Binding-site contacts:
Ligand atom C6 contacts residue ARG427 of chain 1.B at 3.6 Å.
Ligand atom C1 contacts residue GLY343 of chain 1.B at 4.1 Å.
Ligand atom C6 contacts residue LYS340 of chain 1.B at 4.0 Å.
Ligand atom O1 contacts residue ASP345 of chain 1.B at 3.9 Å.
Ligand atom C2 contacts residue GLU339 of chain 1.B at 3.7 Å.
Ligand atom C3 contacts residue GLU339 of chain 1.B at 4.3 Å.
Ligand atom O1 contacts residue ARG427 of chain 1.B at 3.4 Å (salt-bridge).
Ligand atom C3 contacts residue ARG427 of chain 1.B at 4.0 Å.
Ligand atom O1 contacts residue LYS340 of chain 1.B at 3.6 Å.
Ligand atom C4 contacts residue ARG427 of chain 1.B at 3.8 Å.
Ligand atom C5 contacts residue ARG427 of chain 1.B at 3.5 Å.
Ligand atom C3 contacts residue TYR449 of chain 1.B at 4.2 Å (hydrophobic).
Ligand atom C1 contacts residue ARG427 of chain 1.B at 3.3 Å.
Ligand atom C6 contacts residue GLU339 of chain 1.B at 3.6 Å.
Ligand atom C1 contacts residue LYS340 of chain 1.B at 4.2 Å.
Ligand atom C5 contacts residue HIS428 of chain 1.B at 3.9 Å.
Ligand atom C1 contacts residue GLU339 of chain 1.B at 3.3 Å.
Ligand atom C4 contacts residue TYR449 of chain 1.B at 4.3 Å (hydrophobic).
Ligand atom C2 contacts residue ARG427 of chain 1.B at 3.5 Å.
Ligand atom C5 contacts residue GLU339 of chain 1.B at 3.6 Å.
Ligand atom O1 contacts residue GLY343 of chain 1.B at 3.5 Å.
Ligand atom C4 contacts residue GLU339 of chain 1.B at 3.6 Å.
Ligand atom C2 contacts residue GLY343 of chain 1.B at 4.0 Å.
Ligand atom O1 contacts residue GLU339 of chain 1.B at 3.3 Å (salt-bridge).

Sequence of chain 1.B:
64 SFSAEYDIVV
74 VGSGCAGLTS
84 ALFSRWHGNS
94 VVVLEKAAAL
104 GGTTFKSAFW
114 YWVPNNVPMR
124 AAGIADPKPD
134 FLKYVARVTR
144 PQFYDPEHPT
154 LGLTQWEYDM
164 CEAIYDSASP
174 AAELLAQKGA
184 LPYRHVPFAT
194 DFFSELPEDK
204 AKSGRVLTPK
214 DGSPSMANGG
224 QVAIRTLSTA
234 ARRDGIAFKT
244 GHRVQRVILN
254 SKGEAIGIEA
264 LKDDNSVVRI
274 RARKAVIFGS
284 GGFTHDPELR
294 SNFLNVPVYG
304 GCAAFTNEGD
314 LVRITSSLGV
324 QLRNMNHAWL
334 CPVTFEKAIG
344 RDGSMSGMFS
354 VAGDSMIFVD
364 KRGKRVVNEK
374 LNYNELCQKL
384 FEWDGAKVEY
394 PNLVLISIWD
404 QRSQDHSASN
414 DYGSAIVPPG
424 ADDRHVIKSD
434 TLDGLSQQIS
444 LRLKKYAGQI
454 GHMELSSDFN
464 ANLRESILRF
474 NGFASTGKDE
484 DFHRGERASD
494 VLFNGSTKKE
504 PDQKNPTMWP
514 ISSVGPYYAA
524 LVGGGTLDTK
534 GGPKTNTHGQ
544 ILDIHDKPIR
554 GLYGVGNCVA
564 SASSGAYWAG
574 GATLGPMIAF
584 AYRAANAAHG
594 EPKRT

A protein and the small-molecule ligand that binds it are described below.
Small molecule (SMILES): O=C1C=CCCC1